Sequence of chain 1.B:
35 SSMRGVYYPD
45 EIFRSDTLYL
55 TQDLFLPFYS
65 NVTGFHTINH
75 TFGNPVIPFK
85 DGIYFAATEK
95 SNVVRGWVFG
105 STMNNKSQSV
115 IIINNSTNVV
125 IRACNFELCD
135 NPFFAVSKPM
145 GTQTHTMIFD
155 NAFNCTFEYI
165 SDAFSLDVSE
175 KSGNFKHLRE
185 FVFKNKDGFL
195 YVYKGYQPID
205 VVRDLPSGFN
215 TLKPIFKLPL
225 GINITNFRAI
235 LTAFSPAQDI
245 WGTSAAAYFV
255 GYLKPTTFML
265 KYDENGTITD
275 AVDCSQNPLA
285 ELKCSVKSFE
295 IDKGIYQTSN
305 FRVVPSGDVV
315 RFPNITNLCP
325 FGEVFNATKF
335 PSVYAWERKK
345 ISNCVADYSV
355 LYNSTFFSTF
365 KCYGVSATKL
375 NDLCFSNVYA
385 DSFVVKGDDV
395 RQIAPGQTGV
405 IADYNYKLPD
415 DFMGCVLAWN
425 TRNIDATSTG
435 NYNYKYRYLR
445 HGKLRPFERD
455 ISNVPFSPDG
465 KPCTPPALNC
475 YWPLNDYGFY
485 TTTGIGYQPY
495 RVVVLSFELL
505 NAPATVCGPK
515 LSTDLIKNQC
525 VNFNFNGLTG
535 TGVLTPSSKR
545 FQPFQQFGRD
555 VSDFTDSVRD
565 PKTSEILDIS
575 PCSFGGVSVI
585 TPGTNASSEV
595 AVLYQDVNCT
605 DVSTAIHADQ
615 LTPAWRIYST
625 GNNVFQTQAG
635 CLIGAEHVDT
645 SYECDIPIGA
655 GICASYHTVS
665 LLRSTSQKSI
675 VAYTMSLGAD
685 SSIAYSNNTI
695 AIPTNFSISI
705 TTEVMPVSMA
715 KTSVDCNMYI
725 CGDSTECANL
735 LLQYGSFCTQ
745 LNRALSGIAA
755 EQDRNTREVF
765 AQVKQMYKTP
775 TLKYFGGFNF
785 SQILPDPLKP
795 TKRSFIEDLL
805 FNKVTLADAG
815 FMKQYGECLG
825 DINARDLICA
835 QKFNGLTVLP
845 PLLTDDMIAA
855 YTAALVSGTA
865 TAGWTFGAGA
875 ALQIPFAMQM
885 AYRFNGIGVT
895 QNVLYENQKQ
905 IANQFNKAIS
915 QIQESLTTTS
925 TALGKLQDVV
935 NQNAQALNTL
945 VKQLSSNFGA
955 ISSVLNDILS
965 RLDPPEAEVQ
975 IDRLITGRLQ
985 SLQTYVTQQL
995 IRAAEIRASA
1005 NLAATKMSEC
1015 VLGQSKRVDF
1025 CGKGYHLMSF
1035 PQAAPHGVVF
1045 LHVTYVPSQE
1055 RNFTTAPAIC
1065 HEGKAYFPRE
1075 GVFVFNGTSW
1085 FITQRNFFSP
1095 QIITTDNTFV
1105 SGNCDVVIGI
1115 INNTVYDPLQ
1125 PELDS

The protein below binds the small molecule below.
Small molecule (SMILES): CC(=O)N[C@@H]1[C@@H](O)[C@H](O)[C@@H](CO)O[C@H]1O

Binding-site contacts:
Ligand atom C1 contacts residue ASN330 of chain 1.B at 1.5 Å.
Ligand atom C4 contacts residue SER358 of chain 1.B at 4.0 Å.
Ligand atom C1 contacts residue PHE329 of chain 1.B at 4.2 Å (hydrophobic).
Ligand atom C5 contacts residue ASN330 of chain 1.B at 3.7 Å.
Ligand atom O3 contacts residue PHE361 of chain 1.B at 3.1 Å.
Ligand atom O4 contacts residue TRP423 of chain 1.B at 4.4 Å.
Ligand atom C2 contacts residue PHE329 of chain 1.B at 4.3 Å (hydrophobic).
Ligand atom C2 contacts residue ASN330 of chain 1.B at 2.6 Å.
Ligand atom O7 contacts residue PHE329 of chain 1.B at 3.8 Å.
Ligand atom O7 contacts residue ASN330 of chain 1.B at 4.0 Å.
Ligand atom N2 contacts residue PHE361 of chain 1.B at 4.3 Å.
Ligand atom C8 contacts residue PHE329 of chain 1.B at 3.0 Å (hydrophobic).
Ligand atom C4 contacts residue ASN330 of chain 1.B at 4.2 Å.
Ligand atom O7 contacts residue PHE361 of chain 1.B at 4.3 Å.
Ligand atom C3 contacts residue TRP423 of chain 1.B at 4.3 Å (hydrophobic).
Ligand atom C6 contacts residue TRP423 of chain 1.B at 3.8 Å (hydrophobic).
Ligand atom C7 contacts residue ARG495 of chain 1.B at 4.2 Å.
Ligand atom C8 contacts residue ARG495 of chain 1.B at 4.3 Å.
Ligand atom C1 contacts residue TRP423 of chain 1.B at 3.8 Å (hydrophobic).
Ligand atom C3 contacts residue SER358 of chain 1.B at 4.0 Å.
Ligand atom N2 contacts residue PHE329 of chain 1.B at 3.3 Å (h-bond).
Ligand atom O5 contacts residue TRP423 of chain 1.B at 3.6 Å.
Ligand atom O4 contacts residue SER358 of chain 1.B at 3.3 Å (h-bond).
Ligand atom O7 contacts residue TRP423 of chain 1.B at 3.5 Å.
Ligand atom C3 contacts residue PHE361 of chain 1.B at 4.0 Å (hydrophobic).
Ligand atom O6 contacts residue TRP423 of chain 1.B at 3.7 Å.
Ligand atom C8 contacts residue VAL497 of chain 1.B at 3.6 Å (hydrophobic).
Ligand atom O3 contacts residue SER358 of chain 1.B at 3.0 Å (h-bond).
Ligand atom C5 contacts residue TRP423 of chain 1.B at 3.6 Å (hydrophobic).
Ligand atom N2 contacts residue ASN330 of chain 1.B at 2.9 Å (h-bond).
Ligand atom O6 contacts residue PHE360 of chain 1.B at 3.9 Å.
Ligand atom O3 contacts residue LEU355 of chain 1.B at 4.1 Å.
Ligand atom O5 contacts residue ASN330 of chain 1.B at 2.3 Å (h-bond).
Ligand atom C3 contacts residue ASN330 of chain 1.B at 3.9 Å.
Ligand atom C7 contacts residue ASN330 of chain 1.B at 3.8 Å.
Ligand atom C7 contacts residue PHE329 of chain 1.B at 3.1 Å (hydrophobic).
Ligand atom O4 contacts residue PHE360 of chain 1.B at 3.4 Å.
Ligand atom C8 contacts residue PHE361 of chain 1.B at 4.2 Å (hydrophobic).
Ligand atom C7 contacts residue PHE361 of chain 1.B at 4.1 Å (hydrophobic).
Ligand atom O7 contacts residue ARG495 of chain 1.B at 3.5 Å.